Binding-site contacts:
Ligand atom CB contacts residue ILE346 of chain 1.A at 4.2 Å (hydrophobic).
Ligand atom NH2 contacts residue ILE346 of chain 1.A at 4.1 Å.
Ligand atom CG contacts residue ALA130 of chain 1.A at 4.1 Å (hydrophobic).
Ligand atom CB contacts residue ALA130 of chain 1.A at 3.7 Å (hydrophobic).
Ligand atom N contacts residue TYR345 of chain 1.A at 2.5 Å (h-bond).
Ligand atom OXT contacts residue PHE378 of chain 1.A at 3.8 Å.
Ligand atom C contacts residue ASP347 of chain 1.A at 4.1 Å.
Ligand atom O contacts residue PHE378 of chain 1.A at 3.9 Å.
Ligand atom C contacts residue ILE346 of chain 1.A at 4.1 Å (hydrophobic).
Ligand atom NH2 contacts residue ASP326 of chain 1.A at 4.2 Å.
Ligand atom CA contacts residue TYR345 of chain 1.A at 3.8 Å (hydrophobic).
Ligand atom NE contacts residue ILE346 of chain 1.A at 3.7 Å.
Ligand atom C contacts residue PHE378 of chain 1.A at 4.1 Å (hydrophobic).
Ligand atom CA contacts residue SER144 of chain 1.A at 3.8 Å.
Ligand atom CZ contacts residue HIS167 of chain 1.A at 3.6 Å.
Ligand atom CD contacts residue ASP127 of chain 1.A at 4.0 Å.
Ligand atom O contacts residue SER144 of chain 1.A at 3.5 Å.
Ligand atom N contacts residue ILE346 of chain 1.A at 3.6 Å.
Ligand atom CD contacts residue HIS167 of chain 1.A at 4.2 Å.
Ligand atom NE contacts residue HIS167 of chain 1.A at 3.8 Å.
Ligand atom NH1 contacts residue ILE346 of chain 1.A at 3.8 Å.
Ligand atom CZ contacts residue ASP127 of chain 1.A at 3.8 Å.
Ligand atom CD contacts residue ALA130 of chain 1.A at 3.5 Å (hydrophobic).
Ligand atom CZ contacts residue ILE346 of chain 1.A at 3.6 Å (hydrophobic).
Ligand atom CA contacts residue ALA130 of chain 1.A at 4.0 Å (hydrophobic).
Ligand atom C contacts residue TYR345 of chain 1.A at 4.0 Å (hydrophobic).
Ligand atom C contacts residue SER144 of chain 1.A at 3.9 Å.
Ligand atom N contacts residue SER144 of chain 1.A at 3.2 Å (h-bond).
Ligand atom OXT contacts residue TYR345 of chain 1.A at 4.2 Å.
Ligand atom OXT contacts residue ASP347 of chain 1.A at 3.0 Å (salt-bridge).
Ligand atom NH2 contacts residue HIS167 of chain 1.A at 3.7 Å.
Ligand atom OXT contacts residue ILE346 of chain 1.A at 3.5 Å.
Ligand atom O contacts residue SER129 of chain 1.A at 4.1 Å.
Ligand atom NH1 contacts residue HIS167 of chain 1.A at 4.0 Å.
Ligand atom CG contacts residue ILE346 of chain 1.A at 3.6 Å (hydrophobic).
Ligand atom NE contacts residue ASP127 of chain 1.A at 3.1 Å (salt-bridge).
Ligand atom NH1 contacts residue ASP127 of chain 1.A at 3.0 Å (salt-bridge).
Ligand atom O contacts residue GLY140 of chain 1.A at 3.8 Å.
Ligand atom CA contacts residue SER129 of chain 1.A at 3.7 Å.
Ligand atom NH1 contacts residue TYR344 of chain 1.A at 3.8 Å.

The small molecule below binds the protein below.
Small molecule (SMILES): NC(=[NH2+])NCCC[C@H](N)C(=O)O

Sequence of chain 1.A:
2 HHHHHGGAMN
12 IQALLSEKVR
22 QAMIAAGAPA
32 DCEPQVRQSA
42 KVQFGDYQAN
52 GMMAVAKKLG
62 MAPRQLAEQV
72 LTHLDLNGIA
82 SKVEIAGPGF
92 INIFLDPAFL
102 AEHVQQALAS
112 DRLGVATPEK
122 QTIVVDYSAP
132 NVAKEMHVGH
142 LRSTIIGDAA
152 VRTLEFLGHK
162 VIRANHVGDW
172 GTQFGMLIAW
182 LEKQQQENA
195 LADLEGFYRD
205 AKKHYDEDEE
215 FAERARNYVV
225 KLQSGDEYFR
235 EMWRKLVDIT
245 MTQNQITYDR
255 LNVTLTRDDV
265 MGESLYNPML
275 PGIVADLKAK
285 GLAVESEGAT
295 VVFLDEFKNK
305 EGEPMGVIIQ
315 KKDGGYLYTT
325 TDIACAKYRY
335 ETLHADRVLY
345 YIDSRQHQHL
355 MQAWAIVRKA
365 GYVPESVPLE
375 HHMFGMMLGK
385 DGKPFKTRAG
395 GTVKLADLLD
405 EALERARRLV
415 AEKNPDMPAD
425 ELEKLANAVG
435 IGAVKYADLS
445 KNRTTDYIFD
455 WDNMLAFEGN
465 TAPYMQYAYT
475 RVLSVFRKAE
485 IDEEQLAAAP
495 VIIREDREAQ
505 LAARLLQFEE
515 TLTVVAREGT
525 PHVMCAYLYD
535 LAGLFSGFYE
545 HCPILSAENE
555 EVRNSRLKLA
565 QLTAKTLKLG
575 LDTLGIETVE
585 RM